Sequence of chain 1.A:
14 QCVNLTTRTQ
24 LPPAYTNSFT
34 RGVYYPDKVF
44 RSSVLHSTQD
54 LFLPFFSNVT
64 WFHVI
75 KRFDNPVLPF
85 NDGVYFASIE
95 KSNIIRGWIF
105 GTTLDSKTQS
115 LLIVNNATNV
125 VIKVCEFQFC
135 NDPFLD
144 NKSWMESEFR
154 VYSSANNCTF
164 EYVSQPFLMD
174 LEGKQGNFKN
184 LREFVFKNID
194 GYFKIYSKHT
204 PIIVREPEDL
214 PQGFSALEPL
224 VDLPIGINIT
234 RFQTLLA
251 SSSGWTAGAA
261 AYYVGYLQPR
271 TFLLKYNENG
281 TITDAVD

Binding-site contacts:
Ligand atom O5 contacts residue ASN160 of chain 1.A at 2.4 Å (h-bond).
Ligand atom C7 contacts residue ASN159 of chain 1.A at 3.8 Å.
Ligand atom O7 contacts residue ASN160 of chain 1.A at 4.3 Å.
Ligand atom C8 contacts residue GLU130 of chain 1.A at 3.6 Å.
Ligand atom N2 contacts residue ASN160 of chain 1.A at 2.9 Å (h-bond).
Ligand atom C7 contacts residue ASN160 of chain 1.A at 3.4 Å.
Ligand atom C4 contacts residue ASN160 of chain 1.A at 4.2 Å.
Ligand atom C2 contacts residue ASN160 of chain 1.A at 2.5 Å.
Ligand atom N2 contacts residue ASN159 of chain 1.A at 3.0 Å (h-bond).
Ligand atom C5 contacts residue ASN160 of chain 1.A at 3.7 Å.
Ligand atom C3 contacts residue ASN160 of chain 1.A at 3.8 Å.
Ligand atom C3 contacts residue ASN159 of chain 1.A at 4.2 Å.
Ligand atom C2 contacts residue ASN159 of chain 1.A at 3.9 Å.
Ligand atom O7 contacts residue ASN159 of chain 1.A at 3.7 Å.
Ligand atom O7 contacts residue SER110 of chain 1.A at 3.6 Å.
Ligand atom C8 contacts residue ASN160 of chain 1.A at 3.6 Å.
Ligand atom O7 contacts residue GLU130 of chain 1.A at 3.5 Å.
Ligand atom C7 contacts residue GLU130 of chain 1.A at 3.9 Å.
Ligand atom C1 contacts residue ASN160 of chain 1.A at 1.4 Å.
Ligand atom C1 contacts residue ASN159 of chain 1.A at 4.2 Å.
Ligand atom C8 contacts residue LYS111 of chain 1.A at 4.4 Å.
Ligand atom C8 contacts residue SER110 of chain 1.A at 3.2 Å.
Ligand atom C7 contacts residue SER110 of chain 1.A at 3.8 Å.

This protein binds this small molecule.
Small molecule (SMILES): CC(=O)N[C@@H]1[C@@H](O)[C@H](O)[C@@H](CO)O[C@H]1O